A small-molecule ligand and the protein it binds are described below.
Small molecule (SMILES): O=C(O)/C=C/c1ccccc1

Binding-site contacts:
Ligand atom C35 contacts residue ILE187 of chain 1.A at 4.3 Å (hydrophobic).
Ligand atom C33 contacts residue FMN1 of chain 1.B at 3.6 Å.
Ligand atom OXT contacts residue GLU282 of chain 1.A at 3.8 Å.
Ligand atom C36 contacts residue FMN1 of chain 1.B at 3.2 Å.
Ligand atom C34 contacts residue PHE437 of chain 1.A at 3.8 Å (hydrophobic).
Ligand atom C3 contacts residue FMN1 of chain 1.B at 3.4 Å.
Ligand atom OXT contacts residue LEU439 of chain 1.A at 4.1 Å.
Ligand atom C35 contacts residue FMN1 of chain 1.B at 3.2 Å.
Ligand atom C31 contacts residue PHE437 of chain 1.A at 4.0 Å (hydrophobic).
Ligand atom C36 contacts residue PHE437 of chain 1.A at 4.0 Å (hydrophobic).
Ligand atom C1 contacts residue GLU282 of chain 1.A at 3.9 Å.
Ligand atom OXT contacts residue ARG173 of chain 1.A at 2.9 Å (salt-bridge).
Ligand atom O contacts residue GLU282 of chain 1.A at 3.1 Å.
Ligand atom C32 contacts residue PHE437 of chain 1.A at 3.8 Å (hydrophobic).
Ligand atom C1 contacts residue ARG173 of chain 1.A at 4.0 Å.
Ligand atom C34 contacts residue TYR394 of chain 1.A at 4.0 Å (hydrophobic).
Ligand atom C33 contacts residue ILE327 of chain 1.A at 4.1 Å (hydrophobic).
Ligand atom C35 contacts residue TYR394 of chain 1.A at 4.0 Å (hydrophobic).
Ligand atom C35 contacts residue GLN190 of chain 1.A at 3.7 Å.
Ligand atom C32 contacts residue FMN1 of chain 1.B at 3.6 Å.
Ligand atom C32 contacts residue ILE327 of chain 1.A at 3.7 Å (hydrophobic).
Ligand atom OXT contacts residue PHE280 of chain 1.A at 3.7 Å.
Ligand atom C36 contacts residue LEU439 of chain 1.A at 4.0 Å (hydrophobic).
Ligand atom C2 contacts residue FMN1 of chain 1.B at 3.8 Å.
Ligand atom C34 contacts residue FMN1 of chain 1.B at 3.5 Å.
Ligand atom C32 contacts residue MET283 of chain 1.A at 3.7 Å (hydrophobic).
Ligand atom C31 contacts residue FMN1 of chain 1.B at 3.4 Å.
Ligand atom C2 contacts residue LEU439 of chain 1.A at 3.7 Å (hydrophobic).
Ligand atom C1 contacts residue MET283 of chain 1.A at 4.0 Å (hydrophobic).
Ligand atom C3 contacts residue LEU439 of chain 1.A at 3.3 Å (hydrophobic).
Ligand atom C35 contacts residue PHE437 of chain 1.A at 3.7 Å (hydrophobic).
Ligand atom C33 contacts residue THR395 of chain 1.A at 3.9 Å.
Ligand atom OXT contacts residue FMN1 of chain 1.B at 3.9 Å.
Ligand atom O contacts residue MET283 of chain 1.A at 2.8 Å (h-bond).
Ligand atom C34 contacts residue THR395 of chain 1.A at 3.9 Å.
Ligand atom C2 contacts residue MET283 of chain 1.A at 4.1 Å (hydrophobic).
Ligand atom C34 contacts residue GLN190 of chain 1.A at 3.5 Å.
Ligand atom C31 contacts residue LEU439 of chain 1.A at 3.9 Å (hydrophobic).
Ligand atom C33 contacts residue PHE437 of chain 1.A at 3.7 Å (hydrophobic).
Ligand atom C1 contacts residue LEU439 of chain 1.A at 3.9 Å (hydrophobic).

Sequence of chain 1.A:
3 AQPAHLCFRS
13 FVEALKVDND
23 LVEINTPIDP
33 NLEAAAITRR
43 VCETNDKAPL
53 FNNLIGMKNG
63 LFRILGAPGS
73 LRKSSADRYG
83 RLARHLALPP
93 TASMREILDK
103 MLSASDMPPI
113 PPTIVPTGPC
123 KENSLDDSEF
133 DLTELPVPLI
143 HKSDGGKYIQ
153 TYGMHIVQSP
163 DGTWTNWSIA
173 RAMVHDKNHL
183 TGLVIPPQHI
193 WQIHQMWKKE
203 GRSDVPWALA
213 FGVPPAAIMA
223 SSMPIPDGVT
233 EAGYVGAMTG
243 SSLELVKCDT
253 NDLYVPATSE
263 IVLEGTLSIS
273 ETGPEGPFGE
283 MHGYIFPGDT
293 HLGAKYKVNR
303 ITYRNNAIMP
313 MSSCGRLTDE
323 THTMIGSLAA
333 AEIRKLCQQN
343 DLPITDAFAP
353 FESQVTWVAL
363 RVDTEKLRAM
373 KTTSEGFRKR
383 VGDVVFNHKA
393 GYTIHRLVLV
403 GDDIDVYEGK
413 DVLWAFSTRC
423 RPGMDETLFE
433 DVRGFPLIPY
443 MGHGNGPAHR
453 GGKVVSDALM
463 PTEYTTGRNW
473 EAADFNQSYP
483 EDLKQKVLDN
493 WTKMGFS